Binding-site contacts:
Ligand atom CAE contacts residue THR263 of chain 1.B at 3.9 Å.
Ligand atom CAG contacts residue ALA267 of chain 1.B at 3.8 Å (hydrophobic).
Ligand atom CAE contacts residue ILE266 of chain 1.B at 4.2 Å (hydrophobic).
Ligand atom CAC contacts residue ALA90 of chain 1.B at 4.2 Å (hydrophobic).
Ligand atom CAD contacts residue ALA90 of chain 1.B at 4.4 Å (hydrophobic).
Ligand atom CAH contacts residue HOA1 of chain 1.H at 3.4 Å.
Ligand atom CAC contacts residue ILE81 of chain 1.B at 4.4 Å (hydrophobic).
Ligand atom CAA contacts residue ALA90 of chain 1.B at 3.6 Å (hydrophobic).
Ligand atom CAH contacts residue ALA90 of chain 1.B at 4.3 Å (hydrophobic).
Ligand atom CAI contacts residue LEU440 of chain 1.B at 4.5 Å (hydrophobic).
Ligand atom CAG contacts residue HOA1 of chain 1.H at 3.1 Å.
Ligand atom CAI contacts residue ALA90 of chain 1.B at 3.9 Å (hydrophobic).
Ligand atom CAB contacts residue ILE81 of chain 1.B at 3.2 Å (hydrophobic).
Ligand atom CAE contacts residue ALA90 of chain 1.B at 3.9 Å (hydrophobic).
Ligand atom CAF contacts residue LEU440 of chain 1.B at 4.2 Å (hydrophobic).
Ligand atom CAC contacts residue ILE266 of chain 1.B at 4.3 Å (hydrophobic).
Ligand atom CAC contacts residue THR263 of chain 1.B at 4.0 Å.
Ligand atom CAF contacts residue ALA90 of chain 1.B at 4.2 Å (hydrophobic).
Ligand atom CAG contacts residue HEM1 of chain 1.I at 3.6 Å.
Ligand atom CAF contacts residue LEU78 of chain 1.B at 3.8 Å (hydrophobic).
Ligand atom CAB contacts residue THR91 of chain 1.B at 4.1 Å.
Ligand atom CAI contacts residue ALA267 of chain 1.B at 4.2 Å (hydrophobic).
Ligand atom CAA contacts residue HEM1 of chain 1.I at 3.5 Å.
Ligand atom CAD contacts residue LEU78 of chain 1.B at 3.7 Å (hydrophobic).
Ligand atom CAH contacts residue ALA267 of chain 1.B at 3.6 Å (hydrophobic).
Ligand atom CAC contacts residue ALA85 of chain 1.B at 4.4 Å (hydrophobic).
Ligand atom CAG contacts residue ALA90 of chain 1.B at 3.5 Å (hydrophobic).
Ligand atom CAB contacts residue ALA90 of chain 1.B at 4.4 Å (hydrophobic).
Ligand atom CAE contacts residue ALA267 of chain 1.B at 3.8 Å (hydrophobic).
Ligand atom CAA contacts residue HOA1 of chain 1.H at 3.7 Å.
Ligand atom CAB contacts residue ALA85 of chain 1.B at 4.2 Å (hydrophobic).
Ligand atom CAD contacts residue ILE81 of chain 1.B at 3.5 Å (hydrophobic).
Ligand atom CAD contacts residue THR91 of chain 1.B at 4.1 Å.

Sequence of chain 1.B:
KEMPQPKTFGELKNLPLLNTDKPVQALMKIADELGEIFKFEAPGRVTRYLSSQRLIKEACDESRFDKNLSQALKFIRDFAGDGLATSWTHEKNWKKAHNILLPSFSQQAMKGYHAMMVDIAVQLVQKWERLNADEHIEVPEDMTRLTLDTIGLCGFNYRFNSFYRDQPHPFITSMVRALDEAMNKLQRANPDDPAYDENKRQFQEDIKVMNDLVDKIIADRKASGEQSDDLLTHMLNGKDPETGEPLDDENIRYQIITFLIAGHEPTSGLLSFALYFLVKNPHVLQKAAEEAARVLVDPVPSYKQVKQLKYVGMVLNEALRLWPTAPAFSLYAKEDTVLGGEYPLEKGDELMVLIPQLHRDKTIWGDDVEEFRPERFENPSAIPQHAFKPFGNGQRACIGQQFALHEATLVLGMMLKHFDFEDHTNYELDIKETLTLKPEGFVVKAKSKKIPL

The small molecule below binds the protein below.
Small molecule (SMILES): CCCc1ccccc1